Sequence of chain 2.A:
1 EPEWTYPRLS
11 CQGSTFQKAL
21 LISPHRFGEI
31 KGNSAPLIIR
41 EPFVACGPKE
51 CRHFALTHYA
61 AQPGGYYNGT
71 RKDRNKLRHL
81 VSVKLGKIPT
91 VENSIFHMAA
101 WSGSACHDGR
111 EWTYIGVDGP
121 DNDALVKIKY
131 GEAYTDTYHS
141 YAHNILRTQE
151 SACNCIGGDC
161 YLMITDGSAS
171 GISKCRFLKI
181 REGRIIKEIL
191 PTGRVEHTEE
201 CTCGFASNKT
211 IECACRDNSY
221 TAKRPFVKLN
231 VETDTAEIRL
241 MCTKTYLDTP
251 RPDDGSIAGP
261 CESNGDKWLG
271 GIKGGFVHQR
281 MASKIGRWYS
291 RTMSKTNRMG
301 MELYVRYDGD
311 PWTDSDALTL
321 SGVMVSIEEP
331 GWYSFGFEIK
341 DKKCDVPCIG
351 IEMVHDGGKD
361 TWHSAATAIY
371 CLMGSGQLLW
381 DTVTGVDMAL

Binding-site contacts:
Ligand atom C3 contacts residue TYR333 of chain 2.A at 3.9 Å (hydrophobic).
Ligand atom O25 contacts residue GLU150 of chain 2.A at 3.6 Å.
Ligand atom N14 contacts residue GLU199 of chain 2.A at 2.9 Å (salt-bridge).
Ligand atom O32 contacts residue ARG40 of chain 2.A at 2.5 Å (salt-bridge).
Ligand atom C5 contacts residue TYR333 of chain 2.A at 3.1 Å (hydrophobic).
Ligand atom C6 contacts residue GLU41 of chain 2.A at 3.6 Å.
Ligand atom C18 contacts residue ARG74 of chain 2.A at 3.9 Å.
Ligand atom C6 contacts residue TYR333 of chain 2.A at 3.3 Å (hydrophobic).
Ligand atom C16 contacts residue GLU200 of chain 2.A at 3.7 Å.
Ligand atom N14 contacts residue GLU200 of chain 2.A at 3.7 Å.
Ligand atom C1 contacts residue GLU41 of chain 2.A at 3.3 Å.
Ligand atom O34 contacts residue ASP73 of chain 2.A at 3.1 Å.
Ligand atom C24 contacts residue ARG147 of chain 2.A at 3.8 Å.
Ligand atom O32 contacts residue ARG298 of chain 2.A at 2.6 Å (salt-bridge).
Ligand atom C1 contacts residue ASP73 of chain 2.A at 3.8 Å.
Ligand atom O25 contacts residue THR148 of chain 2.A at 3.5 Å (h-bond).
Ligand atom O11 contacts residue ARG298 of chain 2.A at 3.4 Å (salt-bridge).
Ligand atom C10 contacts residue TYR333 of chain 2.A at 3.6 Å (hydrophobic).
Ligand atom N33 contacts residue ALA169 of chain 2.A at 3.6 Å.
Ligand atom C10 contacts residue ARG298 of chain 2.A at 3.3 Å.
Ligand atom N33 contacts residue GLU199 of chain 2.A at 3.5 Å (salt-bridge).
Ligand atom C6 contacts residue ARG40 of chain 2.A at 3.5 Å.
Ligand atom C4 contacts residue TYR333 of chain 2.A at 3.5 Å (hydrophobic).
Ligand atom C10 contacts residue ARG40 of chain 2.A at 3.6 Å.
Ligand atom O29 contacts residue SER102 of chain 2.A at 3.7 Å.
Ligand atom C6 contacts residue ASP73 of chain 2.A at 3.6 Å.
Ligand atom C24 contacts residue GLU200 of chain 2.A at 2.9 Å.
Ligand atom C17 contacts residue SER102 of chain 2.A at 3.8 Å.
Ligand atom O29 contacts residue TRP101 of chain 2.A at 3.8 Å.
Ligand atom O25 contacts residue ARG147 of chain 2.A at 3.9 Å.
Ligand atom C17 contacts residue TRP101 of chain 2.A at 3.8 Å (hydrophobic).
Ligand atom C28 contacts residue GLU150 of chain 2.A at 3.5 Å.
Ligand atom O25 contacts residue GLU200 of chain 2.A at 2.7 Å (salt-bridge).
Ligand atom C18 contacts residue TRP101 of chain 2.A at 3.7 Å (hydrophobic).
Ligand atom C13 contacts residue GLU199 of chain 2.A at 3.8 Å.
Ligand atom N14 contacts residue ARG216 of chain 2.A at 3.3 Å (salt-bridge).
Ligand atom C28 contacts residue GLU200 of chain 2.A at 3.4 Å.
Ligand atom C1 contacts residue TYR333 of chain 2.A at 3.7 Å (hydrophobic).
Ligand atom O34 contacts residue ARG74 of chain 2.A at 3.0 Å (salt-bridge).
Ligand atom O29 contacts residue GLU150 of chain 2.A at 2.4 Å (salt-bridge).

This protein binds this small molecule.
Small molecule (SMILES): N=C(N)Nc1cc(C(=O)O)ccc1N1C(=O)CCC1(CO)CO